The small molecule below binds the protein below.
Small molecule (SMILES): c1ccc2c(Nc3cc(C4CCC4)[nH]n3)nc(Nc3ccc4nc[nH]c4c3)nc2c1

Binding-site contacts:
Ligand atom N10 contacts residue CYS99 of chain 1.D at 2.8 Å (h-bond).
Ligand atom C19 contacts residue ILE26 of chain 1.D at 3.1 Å (hydrophobic).
Ligand atom C07 contacts residue ILE26 of chain 1.D at 3.2 Å (hydrophobic).
Ligand atom N20 contacts residue ILE26 of chain 1.D at 3.6 Å (h-bond).
Ligand atom C12 contacts residue GLU97 of chain 1.D at 3.8 Å.
Ligand atom N11 contacts residue GLU97 of chain 1.D at 2.7 Å (salt-bridge).
Ligand atom C05 contacts residue GLY102 of chain 1.D at 3.8 Å.
Ligand atom N10 contacts residue TYR98 of chain 1.D at 3.6 Å.
Ligand atom N08 contacts residue CYS99 of chain 1.D at 3.0 Å (h-bond).
Ligand atom C05 contacts residue TYR98 of chain 1.D at 3.6 Å (hydrophobic).
Ligand atom C04 contacts residue CYS99 of chain 1.D at 3.8 Å (hydrophobic).
Ligand atom N08 contacts residue LEU149 of chain 1.D at 3.8 Å.
Ligand atom C09 contacts residue CYS99 of chain 1.D at 3.8 Å (hydrophobic).
Ligand atom C22 contacts residue ASP103 of chain 1.D at 3.7 Å.
Ligand atom N10 contacts residue GLU97 of chain 1.D at 3.4 Å (salt-bridge).
Ligand atom C14 contacts residue LYS50 of chain 1.D at 3.7 Å.
Ligand atom N11 contacts residue ALA48 of chain 1.D at 3.4 Å.
Ligand atom C06 contacts residue CYS99 of chain 1.D at 3.7 Å (hydrophobic).
Ligand atom C09 contacts residue LEU149 of chain 1.D at 3.8 Å (hydrophobic).
Ligand atom C04 contacts residue GLY102 of chain 1.D at 3.8 Å.
Ligand atom N24 contacts residue GLN146 of chain 1.D at 2.9 Å (h-bond).
Ligand atom C05 contacts residue CYS99 of chain 1.D at 3.0 Å (hydrophobic).
Ligand atom C23 contacts residue GLN146 of chain 1.D at 3.8 Å.
Ligand atom N18 contacts residue LEU149 of chain 1.D at 3.5 Å.
Ligand atom N18 contacts residue ILE26 of chain 1.D at 3.0 Å.
Ligand atom N30 contacts residue ILE26 of chain 1.D at 3.4 Å.
Ligand atom C07 contacts residue CYS99 of chain 1.D at 3.8 Å (hydrophobic).
Ligand atom C25 contacts residue ASN147 of chain 1.D at 3.1 Å.
Ligand atom C04 contacts residue TYR98 of chain 1.D at 3.5 Å (hydrophobic).
Ligand atom C01 contacts residue GLY102 of chain 1.D at 3.6 Å.
Ligand atom C15 contacts residue LYS50 of chain 1.D at 3.5 Å.
Ligand atom C12 contacts residue ALA48 of chain 1.D at 3.5 Å (hydrophobic).
Ligand atom C06 contacts residue ILE26 of chain 1.D at 3.6 Å (hydrophobic).
Ligand atom N11 contacts residue CYS99 of chain 1.D at 3.6 Å (h-bond).
Ligand atom C06 contacts residue GLY102 of chain 1.D at 3.8 Å.
Ligand atom N24 contacts residue ASN147 of chain 1.D at 3.4 Å (h-bond).
Ligand atom C02 contacts residue GLY102 of chain 1.D at 3.7 Å.
Ligand atom C13 contacts residue ALA48 of chain 1.D at 3.8 Å (hydrophobic).
Ligand atom C01 contacts residue ILE26 of chain 1.D at 3.7 Å (hydrophobic).
Ligand atom C07 contacts residue LEU149 of chain 1.D at 3.8 Å (hydrophobic).

Sequence of chain 1.D:
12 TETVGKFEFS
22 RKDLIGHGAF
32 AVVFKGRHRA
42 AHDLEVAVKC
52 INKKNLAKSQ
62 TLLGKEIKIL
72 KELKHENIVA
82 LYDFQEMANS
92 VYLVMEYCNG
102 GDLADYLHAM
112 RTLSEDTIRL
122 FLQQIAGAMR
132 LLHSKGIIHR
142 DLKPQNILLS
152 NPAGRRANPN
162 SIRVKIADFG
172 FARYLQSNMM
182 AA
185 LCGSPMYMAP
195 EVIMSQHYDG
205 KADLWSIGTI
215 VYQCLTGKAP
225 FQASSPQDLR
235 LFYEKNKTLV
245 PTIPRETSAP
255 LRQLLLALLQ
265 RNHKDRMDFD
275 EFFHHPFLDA